Binding-site contacts:
Ligand atom C2 contacts residue ASN590 of chain 1.A at 3.6 Å.
Ligand atom O7 contacts residue ASN590 of chain 1.A at 4.4 Å.
Ligand atom N2 contacts residue ASN590 of chain 1.A at 4.1 Å.
Ligand atom C1 contacts residue ASN590 of chain 1.A at 3.5 Å.
Ligand atom C7 contacts residue ASN590 of chain 1.A at 4.0 Å.
Ligand atom O6 contacts residue THR592 of chain 1.A at 4.2 Å.
Ligand atom O5 contacts residue THR592 of chain 1.A at 4.1 Å.
Ligand atom C8 contacts residue ASN590 of chain 1.A at 3.5 Å.
Ligand atom O5 contacts residue ASN590 of chain 1.A at 3.9 Å.

A protein and the small-molecule ligand that binds it are described below.
Small molecule (SMILES): CC(=O)N[C@@H]1[C@@H](O)[C@H](O)[C@@H](CO)O[C@H]1O

Sequence of chain 1.A:
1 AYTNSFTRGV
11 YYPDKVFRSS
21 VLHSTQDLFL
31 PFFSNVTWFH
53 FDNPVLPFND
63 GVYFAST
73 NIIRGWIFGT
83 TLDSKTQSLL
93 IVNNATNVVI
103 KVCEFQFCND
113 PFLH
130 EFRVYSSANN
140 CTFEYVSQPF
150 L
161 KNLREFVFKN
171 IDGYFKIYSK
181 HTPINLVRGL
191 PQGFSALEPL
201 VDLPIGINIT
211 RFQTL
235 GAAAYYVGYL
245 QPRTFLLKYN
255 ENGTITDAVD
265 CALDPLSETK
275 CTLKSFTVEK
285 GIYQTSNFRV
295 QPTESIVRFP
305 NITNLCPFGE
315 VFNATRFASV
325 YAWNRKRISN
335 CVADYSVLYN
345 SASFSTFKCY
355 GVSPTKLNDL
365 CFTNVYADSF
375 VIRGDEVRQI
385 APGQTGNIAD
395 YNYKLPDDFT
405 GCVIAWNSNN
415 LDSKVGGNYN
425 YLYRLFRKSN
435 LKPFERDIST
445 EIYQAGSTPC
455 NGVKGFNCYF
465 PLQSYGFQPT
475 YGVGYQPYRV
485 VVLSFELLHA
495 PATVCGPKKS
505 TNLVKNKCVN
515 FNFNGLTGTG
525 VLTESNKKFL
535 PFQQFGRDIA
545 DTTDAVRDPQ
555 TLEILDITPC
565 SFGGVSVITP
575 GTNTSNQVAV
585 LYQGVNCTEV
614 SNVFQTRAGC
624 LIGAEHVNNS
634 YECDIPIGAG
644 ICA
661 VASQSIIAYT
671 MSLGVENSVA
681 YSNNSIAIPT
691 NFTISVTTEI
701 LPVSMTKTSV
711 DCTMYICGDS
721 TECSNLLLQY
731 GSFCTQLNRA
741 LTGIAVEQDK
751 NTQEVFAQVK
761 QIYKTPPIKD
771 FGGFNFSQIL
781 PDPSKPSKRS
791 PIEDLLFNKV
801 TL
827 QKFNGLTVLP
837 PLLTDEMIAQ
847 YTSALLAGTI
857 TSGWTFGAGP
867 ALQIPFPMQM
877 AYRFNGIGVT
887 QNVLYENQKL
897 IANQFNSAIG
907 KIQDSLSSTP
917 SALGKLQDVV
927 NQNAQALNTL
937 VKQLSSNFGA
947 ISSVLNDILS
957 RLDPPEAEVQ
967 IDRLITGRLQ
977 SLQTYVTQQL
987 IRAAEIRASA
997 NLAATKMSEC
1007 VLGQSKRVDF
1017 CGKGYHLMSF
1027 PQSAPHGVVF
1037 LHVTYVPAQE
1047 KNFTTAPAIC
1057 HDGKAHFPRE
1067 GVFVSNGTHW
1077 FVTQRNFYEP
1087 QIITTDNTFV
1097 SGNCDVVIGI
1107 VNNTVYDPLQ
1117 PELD